Binding-site contacts:
Ligand atom O10 contacts residue PHE128 of chain 1.A at 3.5 Å.
Ligand atom C01 contacts residue VAL119 of chain 1.A at 3.7 Å (hydrophobic).
Ligand atom C16 contacts residue ASN65 of chain 1.A at 3.8 Å.
Ligand atom O17 contacts residue GOL1 of chain 1.D at 3.1 Å (h-bond).
Ligand atom N22 contacts residue THR196 of chain 1.A at 2.8 Å (h-bond).
Ligand atom C08 contacts residue GOL1 of chain 1.D at 3.8 Å.
Ligand atom C08 contacts residue GLN90 of chain 1.A at 3.8 Å.
Ligand atom C09 contacts residue PHE128 of chain 1.A at 3.4 Å (hydrophobic).
Ligand atom S19 contacts residue ZN1 of chain 1.B at 3.1 Å.
Ligand atom C05 contacts residue THR197 of chain 1.A at 3.2 Å.
Ligand atom O17 contacts residue ASN65 of chain 1.A at 3.2 Å (h-bond).
Ligand atom O20 contacts residue VAL140 of chain 1.A at 3.8 Å.
Ligand atom O10 contacts residue GOL1 of chain 1.D at 3.8 Å.
Ligand atom O21 contacts residue LEU195 of chain 1.A at 3.3 Å.
Ligand atom O21 contacts residue THR196 of chain 1.A at 3.0 Å (h-bond).
Ligand atom S19 contacts residue THR196 of chain 1.A at 3.9 Å.
Ligand atom C12 contacts residue PHE128 of chain 1.A at 3.7 Å (hydrophobic).
Ligand atom O20 contacts residue ZN1 of chain 1.B at 3.1 Å.
Ligand atom N22 contacts residue HIS117 of chain 1.A at 3.4 Å (h-bond).
Ligand atom O10 contacts residue GLN90 of chain 1.A at 2.9 Å (h-bond).
Ligand atom C05 contacts residue LEU195 of chain 1.A at 3.9 Å (hydrophobic).
Ligand atom N07 contacts residue GOL1 of chain 1.D at 3.8 Å.
Ligand atom C06 contacts residue LEU195 of chain 1.A at 3.9 Å (hydrophobic).
Ligand atom O20 contacts residue VAL119 of chain 1.A at 3.9 Å.
Ligand atom C04 contacts residue GOL1 of chain 1.D at 3.7 Å.
Ligand atom O21 contacts residue TRP206 of chain 1.A at 3.6 Å.
Ligand atom N22 contacts residue HIS94 of chain 1.A at 3.3 Å (h-bond).
Ligand atom N07 contacts residue PHE128 of chain 1.A at 3.9 Å.
Ligand atom O20 contacts residue HIS117 of chain 1.A at 3.4 Å (h-bond).
Ligand atom N22 contacts residue HIS92 of chain 1.A at 3.3 Å (h-bond).
Ligand atom C04 contacts residue THR197 of chain 1.A at 3.4 Å.
Ligand atom O18 contacts residue GLU67 of chain 1.A at 3.8 Å.
Ligand atom C08 contacts residue PHE128 of chain 1.A at 3.4 Å (hydrophobic).
Ligand atom O20 contacts residue HIS92 of chain 1.A at 3.4 Å.
Ligand atom N15 contacts residue ASN65 of chain 1.A at 3.7 Å.
Ligand atom N22 contacts residue ZN1 of chain 1.B at 1.9 Å.
Ligand atom C01 contacts residue HIS92 of chain 1.A at 3.9 Å.
Ligand atom C03 contacts residue GOL1 of chain 1.D at 3.8 Å.
Ligand atom C02 contacts residue GLN90 of chain 1.A at 3.6 Å.
Ligand atom C13 contacts residue ILE89 of chain 1.A at 3.2 Å (hydrophobic).

This protein binds this small molecule.
Small molecule (SMILES): NS(=O)(=O)c1ccc(NC(=O)Cn2ccc(=O)[nH]c2=O)cc1

Sequence of chain 1.A:
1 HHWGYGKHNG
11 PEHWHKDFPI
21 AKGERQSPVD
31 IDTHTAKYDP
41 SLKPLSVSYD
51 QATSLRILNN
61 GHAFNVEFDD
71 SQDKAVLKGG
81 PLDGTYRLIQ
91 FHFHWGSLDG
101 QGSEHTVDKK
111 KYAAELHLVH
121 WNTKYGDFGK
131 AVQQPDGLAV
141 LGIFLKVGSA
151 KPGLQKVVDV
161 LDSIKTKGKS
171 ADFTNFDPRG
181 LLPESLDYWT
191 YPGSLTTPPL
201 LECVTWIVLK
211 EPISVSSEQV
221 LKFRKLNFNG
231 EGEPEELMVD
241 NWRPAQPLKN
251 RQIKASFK